This small molecule binds to this protein.
Small molecule (SMILES): CC(=O)N[C@@H]1[C@@H](O)[C@H](O)[C@@H](CO)O[C@H]1O

Binding-site contacts:
Ligand atom C7 contacts residue ASN1072 of chain 1.A at 3.3 Å.
Ligand atom C5 contacts residue ASN1072 of chain 1.A at 3.7 Å.
Ligand atom C8 contacts residue ASN1072 of chain 1.A at 4.5 Å.
Ligand atom C4 contacts residue ASN1072 of chain 1.A at 4.2 Å.
Ligand atom C8 contacts residue GLU1070 of chain 1.A at 4.0 Å.
Ligand atom O7 contacts residue ASN1072 of chain 1.A at 3.3 Å (h-bond).
Ligand atom C1 contacts residue ASN1072 of chain 1.A at 1.4 Å.
Ligand atom C2 contacts residue ASN1072 of chain 1.A at 2.5 Å.
Ligand atom O5 contacts residue ASN1072 of chain 1.A at 2.3 Å (h-bond).
Ligand atom C3 contacts residue ASN1072 of chain 1.A at 3.8 Å.
Ligand atom N2 contacts residue ASN1072 of chain 1.A at 3.0 Å (h-bond).
Ligand atom C5 contacts residue ALA704 of chain 1.A at 4.2 Å (hydrophobic).

Sequence of chain 1.A:
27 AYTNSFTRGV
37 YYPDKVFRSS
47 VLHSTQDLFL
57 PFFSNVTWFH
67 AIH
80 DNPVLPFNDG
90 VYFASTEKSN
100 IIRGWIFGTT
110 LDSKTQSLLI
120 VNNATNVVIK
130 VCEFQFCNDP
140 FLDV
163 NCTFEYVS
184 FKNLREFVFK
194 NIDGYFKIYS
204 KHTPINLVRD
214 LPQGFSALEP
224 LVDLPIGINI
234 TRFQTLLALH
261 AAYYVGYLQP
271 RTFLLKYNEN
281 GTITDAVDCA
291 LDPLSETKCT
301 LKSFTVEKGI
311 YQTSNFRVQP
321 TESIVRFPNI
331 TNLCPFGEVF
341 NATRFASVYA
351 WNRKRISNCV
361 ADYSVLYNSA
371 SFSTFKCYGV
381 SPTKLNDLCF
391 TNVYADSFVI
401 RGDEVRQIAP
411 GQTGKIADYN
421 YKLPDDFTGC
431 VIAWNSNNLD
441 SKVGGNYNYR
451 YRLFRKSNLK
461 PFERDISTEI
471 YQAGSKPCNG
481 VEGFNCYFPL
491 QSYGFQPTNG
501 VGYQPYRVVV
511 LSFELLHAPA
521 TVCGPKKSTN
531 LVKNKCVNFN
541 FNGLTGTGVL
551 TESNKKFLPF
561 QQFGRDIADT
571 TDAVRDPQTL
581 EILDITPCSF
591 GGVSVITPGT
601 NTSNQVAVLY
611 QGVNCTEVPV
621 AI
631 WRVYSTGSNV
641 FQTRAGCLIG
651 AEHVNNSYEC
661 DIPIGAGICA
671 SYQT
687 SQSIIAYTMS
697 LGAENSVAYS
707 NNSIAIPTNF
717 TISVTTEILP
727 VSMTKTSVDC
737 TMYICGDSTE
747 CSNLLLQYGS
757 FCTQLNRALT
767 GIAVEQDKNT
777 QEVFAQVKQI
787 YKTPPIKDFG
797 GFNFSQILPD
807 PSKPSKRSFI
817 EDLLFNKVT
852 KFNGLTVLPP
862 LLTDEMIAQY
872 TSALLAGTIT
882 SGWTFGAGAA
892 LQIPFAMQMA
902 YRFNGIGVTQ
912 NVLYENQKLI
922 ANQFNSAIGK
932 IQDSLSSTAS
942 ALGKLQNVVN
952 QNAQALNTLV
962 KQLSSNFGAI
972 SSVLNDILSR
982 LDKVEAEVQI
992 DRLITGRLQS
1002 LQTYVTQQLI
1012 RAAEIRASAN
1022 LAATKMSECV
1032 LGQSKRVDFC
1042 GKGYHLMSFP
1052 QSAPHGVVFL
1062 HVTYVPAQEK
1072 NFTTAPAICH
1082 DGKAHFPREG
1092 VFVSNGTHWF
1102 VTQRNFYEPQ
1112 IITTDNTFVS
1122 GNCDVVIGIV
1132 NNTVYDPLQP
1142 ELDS